The protein below binds the small molecule below.
Small molecule (SMILES): CC(=O)N[C@H]1[C@H](O[C@H]2[C@H](O)[C@@H](NC(C)=O)CO[C@@H]2CO)O[C@H](CO)[C@@H](O[C@@H]2O[C@H](CO)[C@@H](O)[C@H](O[C@H]3O[C@H](CO)[C@@H](O)[C@H](O)[C@@H]3O)[C@@H]2O)[C@@H]1O

Binding-site contacts:
Ligand atom N2 contacts residue ASP230 of chain 1.A at 2.9 Å (salt-bridge).
Ligand atom C8 contacts residue SER232 of chain 1.A at 3.6 Å.
Ligand atom C7 contacts residue ASP230 of chain 1.A at 3.8 Å.
Ligand atom C8 contacts residue ASP230 of chain 1.A at 3.8 Å.
Ligand atom O7 contacts residue LYS204 of chain 1.A at 2.8 Å (salt-bridge).
Ligand atom C7 contacts residue LEU228 of chain 1.A at 3.5 Å (hydrophobic).
Ligand atom C6 contacts residue HIS442 of chain 1.A at 3.4 Å.
Ligand atom C2 contacts residue ASN271 of chain 1.A at 2.4 Å.
Ligand atom O7 contacts residue TYR446 of chain 1.A at 3.4 Å (h-bond).
Ligand atom C8 contacts residue TYR269 of chain 1.A at 3.8 Å (hydrophobic).
Ligand atom O6 contacts residue TYR269 of chain 1.A at 3.4 Å.
Ligand atom O7 contacts residue ASN444 of chain 1.A at 3.1 Å (h-bond).
Ligand atom C8 contacts residue LEU228 of chain 1.A at 3.8 Å (hydrophobic).
Ligand atom C6 contacts residue LEU228 of chain 1.A at 4.0 Å (hydrophobic).
Ligand atom C6 contacts residue SER443 of chain 1.A at 3.8 Å.
Ligand atom C2 contacts residue ASP230 of chain 1.A at 3.8 Å.
Ligand atom O5 contacts residue ASN271 of chain 1.A at 2.4 Å (h-bond).
Ligand atom C1 contacts residue ASN271 of chain 1.A at 1.4 Å.
Ligand atom C8 contacts residue SER208 of chain 1.A at 3.5 Å.
Ligand atom O7 contacts residue LEU228 of chain 1.A at 3.4 Å.
Ligand atom C7 contacts residue PHE445 of chain 1.A at 3.8 Å (hydrophobic).
Ligand atom C7 contacts residue LYS204 of chain 1.A at 3.5 Å.
Ligand atom C6 contacts residue HIS442 of chain 1.A at 3.7 Å.
Ligand atom C1 contacts residue ASP230 of chain 1.A at 3.8 Å.
Ligand atom C8 contacts residue LYS204 of chain 1.A at 3.5 Å.
Ligand atom C2 contacts residue HIS442 of chain 1.A at 3.9 Å.
Ligand atom C3 contacts residue ASP230 of chain 1.A at 3.9 Å.
Ligand atom O4 contacts residue PHE206 of chain 1.A at 3.7 Å.
Ligand atom O5 contacts residue HIS442 of chain 1.A at 4.0 Å.
Ligand atom O7 contacts residue PHE206 of chain 1.A at 4.0 Å.
Ligand atom N2 contacts residue ASN271 of chain 1.A at 3.0 Å (h-bond).
Ligand atom O6 contacts residue ASP440 of chain 1.A at 3.5 Å (salt-bridge).
Ligand atom C3 contacts residue ASN271 of chain 1.A at 3.8 Å.
Ligand atom C6 contacts residue ASN444 of chain 1.A at 4.0 Å.
Ligand atom C5 contacts residue ASN271 of chain 1.A at 3.6 Å.
Ligand atom O6 contacts residue HIS442 of chain 1.A at 3.5 Å (h-bond).
Ligand atom C7 contacts residue ASN271 of chain 1.A at 3.7 Å.
Ligand atom O6 contacts residue HIS442 of chain 1.A at 3.1 Å (h-bond).
Ligand atom O7 contacts residue PHE445 of chain 1.A at 2.8 Å (h-bond).
Ligand atom C8 contacts residue PHE445 of chain 1.A at 3.5 Å (hydrophobic).

Sequence of chain 1.A:
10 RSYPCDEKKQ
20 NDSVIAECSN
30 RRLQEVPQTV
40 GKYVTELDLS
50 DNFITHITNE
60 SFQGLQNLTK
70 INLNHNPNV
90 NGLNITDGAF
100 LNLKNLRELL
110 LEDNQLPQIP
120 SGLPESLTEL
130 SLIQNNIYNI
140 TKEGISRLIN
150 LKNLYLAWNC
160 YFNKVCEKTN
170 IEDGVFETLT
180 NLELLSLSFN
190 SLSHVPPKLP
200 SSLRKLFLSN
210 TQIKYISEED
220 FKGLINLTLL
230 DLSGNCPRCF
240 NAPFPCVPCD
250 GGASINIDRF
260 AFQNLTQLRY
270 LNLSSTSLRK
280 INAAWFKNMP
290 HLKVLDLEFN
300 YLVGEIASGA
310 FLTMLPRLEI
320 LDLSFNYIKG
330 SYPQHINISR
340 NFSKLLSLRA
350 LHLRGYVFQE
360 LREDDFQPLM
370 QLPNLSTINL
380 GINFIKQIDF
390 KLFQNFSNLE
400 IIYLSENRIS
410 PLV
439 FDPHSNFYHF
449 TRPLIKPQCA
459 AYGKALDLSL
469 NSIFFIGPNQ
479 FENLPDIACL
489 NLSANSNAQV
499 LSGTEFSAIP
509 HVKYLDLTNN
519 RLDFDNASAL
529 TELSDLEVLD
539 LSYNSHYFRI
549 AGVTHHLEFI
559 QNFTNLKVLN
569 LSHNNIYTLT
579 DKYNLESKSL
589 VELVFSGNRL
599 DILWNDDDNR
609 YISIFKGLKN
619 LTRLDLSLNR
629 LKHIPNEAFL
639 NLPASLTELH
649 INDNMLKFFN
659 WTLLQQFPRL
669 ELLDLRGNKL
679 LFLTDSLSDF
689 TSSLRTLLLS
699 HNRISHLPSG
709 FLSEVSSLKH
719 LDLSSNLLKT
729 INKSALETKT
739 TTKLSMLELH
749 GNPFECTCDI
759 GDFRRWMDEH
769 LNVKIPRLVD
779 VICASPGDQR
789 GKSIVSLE